Sequence of chain 1.A:
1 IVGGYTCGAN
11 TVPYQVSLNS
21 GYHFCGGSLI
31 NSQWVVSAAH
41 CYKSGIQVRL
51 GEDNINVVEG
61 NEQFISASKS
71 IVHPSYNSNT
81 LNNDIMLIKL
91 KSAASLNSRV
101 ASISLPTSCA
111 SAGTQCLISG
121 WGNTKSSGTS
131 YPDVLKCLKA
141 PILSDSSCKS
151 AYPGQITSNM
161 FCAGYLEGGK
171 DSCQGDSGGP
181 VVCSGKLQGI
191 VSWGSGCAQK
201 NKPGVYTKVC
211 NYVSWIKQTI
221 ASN

The protein below binds the small molecule below.
Small molecule (SMILES): N=C(N)c1ccc(/N=N/Nc2ccc(C(=N)N)cc2)cc1

Binding-site contacts:
Ligand atom NA contacts residue CYS197 of chain 1.A at 3.7 Å.
Ligand atom NB contacts residue ASP171 of chain 1.A at 2.8 Å (salt-bridge).
Ligand atom C4 contacts residue CYS173 of chain 1.A at 3.8 Å (hydrophobic).
Ligand atom C4 contacts residue SER172 of chain 1.A at 3.6 Å.
Ligand atom C5' contacts residue GLN174 of chain 1.A at 3.6 Å.
Ligand atom N1 contacts residue SO41 of chain 1.H at 3.7 Å.
Ligand atom C7 contacts residue ASP171 of chain 1.A at 3.6 Å.
Ligand atom NB contacts residue SER172 of chain 1.A at 2.7 Å (h-bond).
Ligand atom C4' contacts residue GLN174 of chain 1.A at 3.4 Å.
Ligand atom NA contacts residue GLY194 of chain 1.A at 3.8 Å.
Ligand atom C4 contacts residue GLY194 of chain 1.A at 3.8 Å.
Ligand atom NA contacts residue SER172 of chain 1.A at 3.2 Å (h-bond).
Ligand atom NB' contacts residue GLN174 of chain 1.A at 3.6 Å.
Ligand atom C3 contacts residue GLY194 of chain 1.A at 3.7 Å.
Ligand atom NB contacts residue GLY204 of chain 1.A at 3.1 Å.
Ligand atom NA contacts residue GLY196 of chain 1.A at 2.8 Å (h-bond).
Ligand atom C5 contacts residue SER172 of chain 1.A at 3.7 Å.
Ligand atom NA contacts residue ASP171 of chain 1.A at 2.9 Å (salt-bridge).
Ligand atom N1' contacts residue SER177 of chain 1.A at 3.0 Å (h-bond).
Ligand atom NB contacts residue TRP193 of chain 1.A at 3.8 Å.
Ligand atom C1' contacts residue SO41 of chain 1.H at 3.4 Å.
Ligand atom C6 contacts residue CYS173 of chain 1.A at 3.7 Å (hydrophobic).
Ligand atom C1' contacts residue GLN174 of chain 1.A at 3.7 Å.
Ligand atom C7 contacts residue SER172 of chain 1.A at 3.0 Å.
Ligand atom N contacts residue SO41 of chain 1.H at 2.8 Å (h-bond).
Ligand atom N contacts residue SER177 of chain 1.A at 2.6 Å (h-bond).
Ligand atom C6' contacts residue SO41 of chain 1.H at 3.3 Å.
Ligand atom N1 contacts residue SER177 of chain 1.A at 3.7 Å.
Ligand atom C7' contacts residue GLN174 of chain 1.A at 3.8 Å.
Ligand atom C3' contacts residue GLN174 of chain 1.A at 3.5 Å.
Ligand atom C1 contacts residue GLN174 of chain 1.A at 3.7 Å.
Ligand atom C3 contacts residue GLY196 of chain 1.A at 3.3 Å.
Ligand atom N1 contacts residue GLN174 of chain 1.A at 3.7 Å.
Ligand atom N1' contacts residue SO41 of chain 1.H at 2.6 Å (h-bond).
Ligand atom C6 contacts residue SER177 of chain 1.A at 3.6 Å.
Ligand atom C5 contacts residue VAL191 of chain 1.A at 3.7 Å (hydrophobic).
Ligand atom C7 contacts residue TRP193 of chain 1.A at 3.9 Å (hydrophobic).
Ligand atom C2' contacts residue GLN174 of chain 1.A at 3.6 Å.
Ligand atom C4 contacts residue TRP193 of chain 1.A at 3.8 Å (hydrophobic).
Ligand atom C3 contacts residue CYS197 of chain 1.A at 3.6 Å (hydrophobic).